Sequence of chain 1.A:
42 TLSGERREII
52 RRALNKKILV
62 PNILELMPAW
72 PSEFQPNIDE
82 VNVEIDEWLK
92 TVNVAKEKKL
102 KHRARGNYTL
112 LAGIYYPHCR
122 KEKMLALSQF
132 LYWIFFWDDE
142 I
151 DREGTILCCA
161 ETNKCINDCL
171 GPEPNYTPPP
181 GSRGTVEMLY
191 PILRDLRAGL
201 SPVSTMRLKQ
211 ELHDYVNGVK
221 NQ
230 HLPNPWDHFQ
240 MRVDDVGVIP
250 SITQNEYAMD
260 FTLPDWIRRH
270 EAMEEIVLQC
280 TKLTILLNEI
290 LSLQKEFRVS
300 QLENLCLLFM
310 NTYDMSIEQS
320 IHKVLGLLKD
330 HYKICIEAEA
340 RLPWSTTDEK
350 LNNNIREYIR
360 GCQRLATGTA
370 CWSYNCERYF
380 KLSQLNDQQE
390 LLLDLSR

Binding-site contacts:
Ligand atom C7 contacts residue VAL247 of chain 1.A at 4.2 Å (hydrophobic).
Ligand atom C6 contacts residue THR368 of chain 1.A at 3.9 Å.
Ligand atom C13 contacts residue ASP139 of chain 1.A at 4.4 Å.
Ligand atom C2 contacts residue TYR378 of chain 1.A at 4.4 Å (hydrophobic).
Ligand atom C10 contacts residue LEU132 of chain 1.A at 3.6 Å (hydrophobic).
Ligand atom C3 contacts residue ASN287 of chain 1.A at 4.0 Å.
Ligand atom C14 contacts residue ASP139 of chain 1.A at 3.5 Å.
Ligand atom C5 contacts residue THR368 of chain 1.A at 3.6 Å.
Ligand atom C1 contacts residue ASN287 of chain 1.A at 4.1 Å.
Ligand atom C9 contacts residue ILE135 of chain 1.A at 4.2 Å (hydrophobic).
Ligand atom C2 contacts residue POP1 of chain 1.D at 3.7 Å.
Ligand atom C3 contacts residue THR368 of chain 1.A at 4.3 Å.
Ligand atom C9 contacts residue GLY246 of chain 1.A at 3.3 Å.
Ligand atom C14 contacts residue PHE136 of chain 1.A at 3.7 Å (hydrophobic).
Ligand atom C11 contacts residue GLY246 of chain 1.A at 4.0 Å.
Ligand atom C12 contacts residue ILE135 of chain 1.A at 4.0 Å (hydrophobic).
Ligand atom C10 contacts residue PHE136 of chain 1.A at 4.0 Å (hydrophobic).
Ligand atom C1 contacts residue POP1 of chain 1.D at 2.9 Å.
Ligand atom C12 contacts residue PHE136 of chain 1.A at 4.2 Å (hydrophobic).
Ligand atom C1 contacts residue ARG241 of chain 1.A at 3.1 Å.
Ligand atom C14 contacts residue ILE135 of chain 1.A at 3.8 Å (hydrophobic).
Ligand atom C2 contacts residue ASN287 of chain 1.A at 3.9 Å.
Ligand atom C4 contacts residue THR283 of chain 1.A at 3.5 Å.
Ligand atom C11 contacts residue ILE135 of chain 1.A at 4.3 Å (hydrophobic).
Ligand atom C4 contacts residue VAL247 of chain 1.A at 3.8 Å (hydrophobic).
Ligand atom C5 contacts residue TRP371 of chain 1.A at 4.2 Å (hydrophobic).
Ligand atom C15 contacts residue POP1 of chain 1.D at 3.7 Å.
Ligand atom C15 contacts residue ASP139 of chain 1.A at 4.2 Å.
Ligand atom C7 contacts residue TYR116 of chain 1.A at 4.1 Å (hydrophobic).
Ligand atom C6 contacts residue TYR116 of chain 1.A at 3.3 Å (hydrophobic).
Ligand atom C4 contacts residue THR368 of chain 1.A at 4.2 Å.
Ligand atom C5 contacts residue TYR378 of chain 1.A at 4.0 Å (hydrophobic).
Ligand atom C8 contacts residue TYR116 of chain 1.A at 4.2 Å (hydrophobic).
Ligand atom C10 contacts residue SER250 of chain 1.A at 4.3 Å.
Ligand atom C13 contacts residue PHE136 of chain 1.A at 4.3 Å (hydrophobic).
Ligand atom C10 contacts residue TYR116 of chain 1.A at 3.4 Å (hydrophobic).
Ligand atom C1 contacts residue VAL245 of chain 1.A at 3.8 Å (hydrophobic).
Ligand atom C8 contacts residue PHE136 of chain 1.A at 4.3 Å (hydrophobic).
Ligand atom C10 contacts residue LEU112 of chain 1.A at 3.8 Å (hydrophobic).
Ligand atom C4 contacts residue ASN287 of chain 1.A at 4.2 Å.

This protein binds this small molecule.
Small molecule (SMILES): C/C=C(\C)CC/C=C(\C)CCC=C(C)C